Sequence of chain 1.E:
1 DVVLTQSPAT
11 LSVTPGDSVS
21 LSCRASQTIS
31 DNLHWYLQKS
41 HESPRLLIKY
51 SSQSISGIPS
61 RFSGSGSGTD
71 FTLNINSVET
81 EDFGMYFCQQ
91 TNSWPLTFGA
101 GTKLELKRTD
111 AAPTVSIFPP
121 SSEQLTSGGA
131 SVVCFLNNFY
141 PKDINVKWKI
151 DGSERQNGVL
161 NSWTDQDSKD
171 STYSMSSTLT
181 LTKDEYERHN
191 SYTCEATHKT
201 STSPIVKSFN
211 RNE

Binding-site contacts:
Ligand atom C contacts residue GLY104 of chain 1.A at 3.6 Å.
Ligand atom O contacts residue SER33 of chain 1.A at 2.8 Å (h-bond).
Ligand atom CB contacts residue ASN92 of chain 1.E at 3.7 Å.
Ligand atom CA contacts residue GLY102 of chain 1.A at 3.5 Å.
Ligand atom N contacts residue GLY107 of chain 1.A at 3.7 Å.
Ligand atom CG1 contacts residue THR91 of chain 1.E at 3.5 Å.
Ligand atom C contacts residue GLY102 of chain 1.A at 3.7 Å.
Ligand atom CZ contacts residue TYR32 of chain 1.A at 3.7 Å (hydrophobic).
Ligand atom O contacts residue GLY104 of chain 1.A at 2.8 Å (h-bond).
Ligand atom CD1 contacts residue PHE31 of chain 1.A at 3.5 Å (hydrophobic).
Ligand atom N contacts residue SER108 of chain 1.A at 3.0 Å (h-bond).
Ligand atom O contacts residue GLU103 of chain 1.A at 3.6 Å.
Ligand atom CD1 contacts residue HIS101 of chain 1.A at 3.7 Å.
Ligand atom CD1 contacts residue TRP94 of chain 1.E at 3.7 Å (hydrophobic).
Ligand atom CE1 contacts residue PHE31 of chain 1.A at 3.6 Å (hydrophobic).
Ligand atom O contacts residue PHE31 of chain 1.A at 3.5 Å.
Ligand atom CA contacts residue GLY107 of chain 1.A at 3.4 Å.
Ligand atom CA contacts residue ASN32 of chain 1.E at 3.7 Å.
Ligand atom CB contacts residue GLY102 of chain 1.A at 3.6 Å.
Ligand atom N contacts residue THR91 of chain 1.E at 3.0 Å (h-bond).
Ligand atom N contacts residue GLY102 of chain 1.A at 2.9 Å (h-bond).
Ligand atom CG2 contacts residue THR91 of chain 1.E at 3.6 Å.
Ligand atom CA contacts residue GLY104 of chain 1.A at 3.3 Å.
Ligand atom CB contacts residue TRP94 of chain 1.E at 3.7 Å (hydrophobic).
Ligand atom N contacts residue ASN32 of chain 1.E at 3.0 Å (h-bond).
Ligand atom N contacts residue SER108 of chain 1.A at 3.3 Å (h-bond).
Ligand atom N contacts residue THR91 of chain 1.E at 3.1 Å (h-bond).
Ligand atom O contacts residue VAL56 of chain 1.A at 3.3 Å.
Ligand atom C contacts residue SER33 of chain 1.A at 3.7 Å.
Ligand atom CE2 contacts residue GLU103 of chain 1.A at 3.6 Å.
Ligand atom CA contacts residue SER108 of chain 1.A at 3.7 Å.
Ligand atom CG1 contacts residue TRP94 of chain 1.E at 3.5 Å (hydrophobic).
Ligand atom C contacts residue SER108 of chain 1.A at 3.8 Å.
Ligand atom N contacts residue GLY104 of chain 1.A at 3.6 Å.
Ligand atom CB contacts residue PHE31 of chain 1.A at 3.5 Å (hydrophobic).
Ligand atom CB contacts residue ASN32 of chain 1.E at 3.2 Å.
Ligand atom N contacts residue GLU103 of chain 1.A at 3.6 Å.
Ligand atom CZ contacts residue GLU103 of chain 1.A at 3.8 Å.
Ligand atom CG2 contacts residue SER108 of chain 1.A at 3.8 Å.
Ligand atom CG2 contacts residue GLY55 of chain 1.A at 3.1 Å.

Sequence of chain 1.A:
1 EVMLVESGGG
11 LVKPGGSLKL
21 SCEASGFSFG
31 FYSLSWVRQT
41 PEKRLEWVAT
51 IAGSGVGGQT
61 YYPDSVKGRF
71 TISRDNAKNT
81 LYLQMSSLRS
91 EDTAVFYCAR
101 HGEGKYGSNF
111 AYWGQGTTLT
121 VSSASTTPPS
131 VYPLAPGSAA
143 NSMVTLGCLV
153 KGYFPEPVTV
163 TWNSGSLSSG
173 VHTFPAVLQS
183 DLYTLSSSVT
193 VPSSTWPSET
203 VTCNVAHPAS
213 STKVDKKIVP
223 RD

The protein below binds the small molecule below.
Small molecule (SMILES): CC(C)C[C@H](NC(=O)CNC(=O)[C@@H](NC(=O)[C@H](C)N)C(C)C)C(=O)NCC(=O)N[C@@H](C)C(=O)N[C@H](C(=O)N[C@H](C=O)Cc1ccccc1)C(C)C